This small molecule binds to this protein.
Small molecule (SMILES): Nc1nc2c(ncn2[C@@H]2O[C@H](CO[P](=O)(O)O[P](=O)(O)NP(=O)(O)O)[C@@H](O)[C@H]2O)c(=O)[nH]1

Binding-site contacts:
Ligand atom C3' contacts residue THR34 of chain 1.B at 3.3 Å.
Ligand atom C8 contacts residue GLY18 of chain 1.B at 3.6 Å.
Ligand atom O1G contacts residue SER15 of chain 1.B at 3.4 Å.
Ligand atom O1G contacts residue GLY64 of chain 1.B at 2.8 Å (h-bond).
Ligand atom O3' contacts residue SER33 of chain 1.B at 3.0 Å (h-bond).
Ligand atom O1B contacts residue VAL17 of chain 1.B at 3.4 Å (h-bond).
Ligand atom O1G contacts residue LYS19 of chain 1.B at 2.8 Å (salt-bridge).
Ligand atom N2 contacts residue VAL123 of chain 1.B at 3.3 Å.
Ligand atom PG contacts residue MG1 of chain 1.I at 3.2 Å.
Ligand atom O1B contacts residue GLY18 of chain 1.B at 3.0 Å (h-bond).
Ligand atom O2A contacts residue PHE35 of chain 1.B at 3.5 Å.
Ligand atom O1A contacts residue CYS21 of chain 1.B at 2.8 Å (h-bond).
Ligand atom N2 contacts residue ASP122 of chain 1.B at 2.9 Å (salt-bridge).
Ligand atom O3A contacts residue GLY18 of chain 1.B at 3.3 Å (h-bond).
Ligand atom O2' contacts residue PHE31 of chain 1.B at 3.4 Å.
Ligand atom O2B contacts residue THR20 of chain 1.B at 2.9 Å (h-bond).
Ligand atom O3G contacts residue SER15 of chain 1.B at 2.6 Å (h-bond).
Ligand atom O2' contacts residue ASN32 of chain 1.B at 2.8 Å (h-bond).
Ligand atom O1A contacts residue GLY18 of chain 1.B at 3.2 Å.
Ligand atom N1 contacts residue ASP122 of chain 1.B at 2.8 Å (salt-bridge).
Ligand atom O2B contacts residue MG1 of chain 1.I at 2.1 Å.
Ligand atom O6 contacts residue LYS151 of chain 1.B at 3.5 Å (salt-bridge).
Ligand atom O3' contacts residue PHE35 of chain 1.B at 3.5 Å.
Ligand atom O6 contacts residue ALA150 of chain 1.B at 2.8 Å (h-bond).
Ligand atom N3B contacts residue GLY16 of chain 1.B at 3.0 Å (h-bond).
Ligand atom O6 contacts residue SER149 of chain 1.B at 3.4 Å.
Ligand atom O1B contacts residue LYS19 of chain 1.B at 2.9 Å (salt-bridge).
Ligand atom O6 contacts residue ASP122 of chain 1.B at 3.5 Å (salt-bridge).
Ligand atom O1A contacts residue THR20 of chain 1.B at 3.2 Å (h-bond).
Ligand atom O4' contacts residue LYS120 of chain 1.B at 3.3 Å (salt-bridge).
Ligand atom O3' contacts residue THR34 of chain 1.B at 3.5 Å.
Ligand atom N3B contacts residue MG1 of chain 1.I at 3.4 Å.
Ligand atom O3G contacts residue SER37 of chain 1.B at 3.4 Å.
Ligand atom N7 contacts residue ASN119 of chain 1.B at 3.1 Å (h-bond).
Ligand atom O2G contacts residue MG1 of chain 1.I at 2.0 Å.
Ligand atom O2' contacts residue SER33 of chain 1.B at 3.1 Å (h-bond).
Ligand atom O2G contacts residue THR38 of chain 1.B at 2.8 Å (h-bond).
Ligand atom O6 contacts residue LYS120 of chain 1.B at 3.5 Å.
Ligand atom PB contacts residue MG1 of chain 1.I at 3.3 Å.
Ligand atom O6 contacts residue ASN119 of chain 1.B at 3.5 Å (h-bond).

Sequence of chain 1.B:
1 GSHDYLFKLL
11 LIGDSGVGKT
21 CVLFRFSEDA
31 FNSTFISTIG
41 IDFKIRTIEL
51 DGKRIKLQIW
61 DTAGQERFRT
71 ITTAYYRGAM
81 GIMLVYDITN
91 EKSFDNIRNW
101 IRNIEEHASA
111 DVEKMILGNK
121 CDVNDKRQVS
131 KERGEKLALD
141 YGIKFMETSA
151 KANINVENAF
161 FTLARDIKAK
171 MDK